The protein below binds the small molecule below.
Small molecule (SMILES): CC(=O)N[C@@H]1[C@@H](O)[C@H](O)[C@@H](CO)O[C@H]1O

Sequence of chain 1.B:
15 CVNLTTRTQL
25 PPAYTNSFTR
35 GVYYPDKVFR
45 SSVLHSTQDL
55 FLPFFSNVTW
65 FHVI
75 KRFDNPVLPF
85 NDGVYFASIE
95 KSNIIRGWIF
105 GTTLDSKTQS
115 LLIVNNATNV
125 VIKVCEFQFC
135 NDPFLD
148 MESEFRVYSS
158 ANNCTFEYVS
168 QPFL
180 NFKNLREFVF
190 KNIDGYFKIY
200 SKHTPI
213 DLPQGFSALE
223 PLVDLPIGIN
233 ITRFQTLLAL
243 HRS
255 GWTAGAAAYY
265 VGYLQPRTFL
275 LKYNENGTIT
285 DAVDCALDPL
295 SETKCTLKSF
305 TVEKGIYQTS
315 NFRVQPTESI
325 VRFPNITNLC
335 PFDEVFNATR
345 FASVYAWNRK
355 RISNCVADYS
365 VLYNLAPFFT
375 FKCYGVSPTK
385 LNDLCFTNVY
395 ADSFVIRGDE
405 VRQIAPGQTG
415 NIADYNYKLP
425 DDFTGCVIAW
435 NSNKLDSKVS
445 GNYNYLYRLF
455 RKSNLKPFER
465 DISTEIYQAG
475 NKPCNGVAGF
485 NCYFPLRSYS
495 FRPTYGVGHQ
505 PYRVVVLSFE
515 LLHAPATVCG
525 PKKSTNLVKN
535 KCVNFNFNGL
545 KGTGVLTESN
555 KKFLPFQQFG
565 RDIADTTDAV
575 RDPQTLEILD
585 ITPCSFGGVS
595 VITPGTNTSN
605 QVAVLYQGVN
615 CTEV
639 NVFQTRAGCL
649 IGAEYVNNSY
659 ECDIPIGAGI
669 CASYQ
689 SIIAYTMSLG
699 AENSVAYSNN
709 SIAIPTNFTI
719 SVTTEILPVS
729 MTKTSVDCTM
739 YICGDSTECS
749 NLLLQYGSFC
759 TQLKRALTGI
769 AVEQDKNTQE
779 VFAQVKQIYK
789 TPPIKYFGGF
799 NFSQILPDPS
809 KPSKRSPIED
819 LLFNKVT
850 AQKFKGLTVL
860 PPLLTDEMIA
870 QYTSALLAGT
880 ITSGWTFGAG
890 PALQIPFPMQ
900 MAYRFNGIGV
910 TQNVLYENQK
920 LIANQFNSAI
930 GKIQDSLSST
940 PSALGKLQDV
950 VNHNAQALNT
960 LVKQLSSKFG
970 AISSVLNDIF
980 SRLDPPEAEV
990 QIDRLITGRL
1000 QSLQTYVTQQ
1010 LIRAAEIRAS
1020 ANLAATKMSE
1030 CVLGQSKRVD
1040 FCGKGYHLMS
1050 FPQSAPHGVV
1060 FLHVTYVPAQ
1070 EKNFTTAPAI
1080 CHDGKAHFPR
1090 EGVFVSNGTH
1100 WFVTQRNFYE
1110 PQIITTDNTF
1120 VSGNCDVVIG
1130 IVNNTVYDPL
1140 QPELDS

Sequence of chain 1.A:
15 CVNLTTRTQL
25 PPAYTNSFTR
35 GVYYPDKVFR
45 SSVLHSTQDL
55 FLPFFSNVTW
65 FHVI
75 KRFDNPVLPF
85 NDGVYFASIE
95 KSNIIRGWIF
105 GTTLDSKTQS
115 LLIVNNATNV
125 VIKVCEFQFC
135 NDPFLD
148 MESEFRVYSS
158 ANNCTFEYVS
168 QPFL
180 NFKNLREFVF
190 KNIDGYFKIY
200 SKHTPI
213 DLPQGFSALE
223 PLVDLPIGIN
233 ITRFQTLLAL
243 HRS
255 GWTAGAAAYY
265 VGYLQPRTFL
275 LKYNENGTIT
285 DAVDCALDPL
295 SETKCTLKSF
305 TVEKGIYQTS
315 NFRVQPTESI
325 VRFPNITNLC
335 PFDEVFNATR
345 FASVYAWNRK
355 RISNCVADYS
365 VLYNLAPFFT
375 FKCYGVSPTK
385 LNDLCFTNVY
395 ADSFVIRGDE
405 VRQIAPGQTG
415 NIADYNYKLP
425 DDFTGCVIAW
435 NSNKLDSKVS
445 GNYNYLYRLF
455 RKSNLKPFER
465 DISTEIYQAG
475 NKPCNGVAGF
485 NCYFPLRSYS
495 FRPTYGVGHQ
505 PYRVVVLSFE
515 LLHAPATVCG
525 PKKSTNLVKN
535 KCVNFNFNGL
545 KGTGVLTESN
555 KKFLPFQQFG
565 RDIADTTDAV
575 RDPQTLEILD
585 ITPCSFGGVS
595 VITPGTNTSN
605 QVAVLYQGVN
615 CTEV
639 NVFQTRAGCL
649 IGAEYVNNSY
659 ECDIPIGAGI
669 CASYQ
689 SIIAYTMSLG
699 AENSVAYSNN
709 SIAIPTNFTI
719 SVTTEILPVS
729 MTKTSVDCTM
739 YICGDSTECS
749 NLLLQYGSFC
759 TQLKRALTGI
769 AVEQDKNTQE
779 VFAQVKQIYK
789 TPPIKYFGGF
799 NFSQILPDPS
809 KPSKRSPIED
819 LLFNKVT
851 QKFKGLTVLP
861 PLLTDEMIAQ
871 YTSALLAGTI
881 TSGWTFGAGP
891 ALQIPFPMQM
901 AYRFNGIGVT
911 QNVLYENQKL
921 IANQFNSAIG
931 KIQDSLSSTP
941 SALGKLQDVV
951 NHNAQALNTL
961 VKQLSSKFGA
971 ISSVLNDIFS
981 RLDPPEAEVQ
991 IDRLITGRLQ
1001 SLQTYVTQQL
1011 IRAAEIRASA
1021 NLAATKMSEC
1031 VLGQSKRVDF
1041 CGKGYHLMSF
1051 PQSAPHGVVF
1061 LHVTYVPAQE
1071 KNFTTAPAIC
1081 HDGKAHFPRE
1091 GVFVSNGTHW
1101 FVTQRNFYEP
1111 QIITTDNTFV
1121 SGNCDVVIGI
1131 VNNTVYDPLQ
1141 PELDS

Binding-site contacts:
Ligand atom O5 contacts residue GLU279 of chain 1.A at 3.2 Å (salt-bridge).
Ligand atom O5 contacts residue ASN280 of chain 1.A at 2.4 Å (h-bond).
Ligand atom C4 contacts residue ASN280 of chain 1.A at 4.3 Å.
Ligand atom C5 contacts residue GLU279 of chain 1.A at 3.6 Å.
Ligand atom C7 contacts residue LYS556 of chain 1.B at 4.4 Å.
Ligand atom O6 contacts residue GLU279 of chain 1.A at 2.3 Å (salt-bridge).
Ligand atom C8 contacts residue LYS556 of chain 1.B at 3.6 Å.
Ligand atom C2 contacts residue ASN280 of chain 1.A at 2.5 Å.
Ligand atom O5 contacts residue ASN278 of chain 1.A at 4.5 Å.
Ligand atom C6 contacts residue GLU279 of chain 1.A at 3.2 Å.
Ligand atom C4 contacts residue GLU279 of chain 1.A at 4.1 Å.
Ligand atom C7 contacts residue ASN280 of chain 1.A at 4.1 Å.
Ligand atom O7 contacts residue ASN280 of chain 1.A at 4.2 Å.
Ligand atom N2 contacts residue ASN280 of chain 1.A at 3.0 Å (h-bond).
Ligand atom C1 contacts residue GLU279 of chain 1.A at 4.3 Å.
Ligand atom C3 contacts residue ASN280 of chain 1.A at 3.8 Å.
Ligand atom C1 contacts residue ASN280 of chain 1.A at 1.4 Å.
Ligand atom C5 contacts residue ASN280 of chain 1.A at 3.7 Å.